Binding-site contacts:
Ligand atom C5 contacts residue LEU102 of chain 1.A at 3.7 Å (hydrophobic).
Ligand atom NAA contacts residue MET337 of chain 1.A at 2.8 Å (h-bond).
Ligand atom CAM contacts residue ARG176 of chain 1.A at 3.5 Å.
Ligand atom N1 contacts residue VAL167 of chain 1.A at 3.2 Å (h-bond).
Ligand atom NAA contacts residue LEU166 of chain 1.A at 3.8 Å.
Ligand atom CL6 contacts residue LYS95 of chain 1.A at 3.8 Å.
Ligand atom C6 contacts residue LEU102 of chain 1.A at 3.8 Å (hydrophobic).
Ligand atom CAQ contacts residue LYS95 of chain 1.A at 3.7 Å.
Ligand atom CAN contacts residue ARG176 of chain 1.A at 3.8 Å.
Ligand atom C4 contacts residue LEU102 of chain 1.A at 4.1 Å (hydrophobic).
Ligand atom CAQ contacts residue ALA97 of chain 1.A at 4.1 Å (hydrophobic).
Ligand atom N3 contacts residue PHE336 of chain 1.A at 3.9 Å.
Ligand atom CAN contacts residue VAL172 of chain 1.A at 3.6 Å (hydrophobic).
Ligand atom CAL contacts residue PHE45 of chain 1.A at 3.6 Å (hydrophobic).
Ligand atom N3 contacts residue MET337 of chain 1.A at 3.5 Å (h-bond).
Ligand atom CAR contacts residue ALA97 of chain 1.A at 3.9 Å (hydrophobic).
Ligand atom CL6 contacts residue VAL167 of chain 1.A at 3.8 Å.
Ligand atom CAN contacts residue VAL175 of chain 1.A at 3.7 Å (hydrophobic).
Ligand atom SAO contacts residue MET337 of chain 1.A at 3.7 Å.
Ligand atom C2 contacts residue VAL167 of chain 1.A at 3.6 Å (hydrophobic).
Ligand atom CAK contacts residue PHE338 of chain 1.A at 4.0 Å (hydrophobic).
Ligand atom CL6 contacts residue PHE165 of chain 1.A at 3.5 Å.
Ligand atom SAO contacts residue PHE338 of chain 1.A at 4.0 Å.
Ligand atom CAJ contacts residue PHE338 of chain 1.A at 4.1 Å (hydrophobic).
Ligand atom CAR contacts residue PHE45 of chain 1.A at 4.0 Å (hydrophobic).
Ligand atom C2 contacts residue MET337 of chain 1.A at 3.7 Å (hydrophobic).
Ligand atom C5 contacts residue LYS95 of chain 1.A at 3.9 Å.
Ligand atom CAJ contacts residue PHE336 of chain 1.A at 3.8 Å (hydrophobic).
Ligand atom SAO contacts residue VAL172 of chain 1.A at 3.6 Å.
Ligand atom NAA contacts residue VAL167 of chain 1.A at 2.7 Å (h-bond).
Ligand atom CAL contacts residue ARG176 of chain 1.A at 4.0 Å.
Ligand atom CAR contacts residue PHE336 of chain 1.A at 3.8 Å (hydrophobic).
Ligand atom C6 contacts residue VAL167 of chain 1.A at 4.0 Å (hydrophobic).
Ligand atom C2 contacts residue LEU166 of chain 1.A at 3.8 Å (hydrophobic).
Ligand atom N1 contacts residue LEU166 of chain 1.A at 3.7 Å.
Ligand atom CAM contacts residue PHE45 of chain 1.A at 3.8 Å (hydrophobic).
Ligand atom NAA contacts residue VAL172 of chain 1.A at 4.1 Å.
Ligand atom CL6 contacts residue LEU94 of chain 1.A at 4.0 Å.
Ligand atom NAI contacts residue PHE336 of chain 1.A at 3.7 Å.
Ligand atom CAQ contacts residue PHE336 of chain 1.A at 3.6 Å (hydrophobic).

Sequence of chain 1.A:
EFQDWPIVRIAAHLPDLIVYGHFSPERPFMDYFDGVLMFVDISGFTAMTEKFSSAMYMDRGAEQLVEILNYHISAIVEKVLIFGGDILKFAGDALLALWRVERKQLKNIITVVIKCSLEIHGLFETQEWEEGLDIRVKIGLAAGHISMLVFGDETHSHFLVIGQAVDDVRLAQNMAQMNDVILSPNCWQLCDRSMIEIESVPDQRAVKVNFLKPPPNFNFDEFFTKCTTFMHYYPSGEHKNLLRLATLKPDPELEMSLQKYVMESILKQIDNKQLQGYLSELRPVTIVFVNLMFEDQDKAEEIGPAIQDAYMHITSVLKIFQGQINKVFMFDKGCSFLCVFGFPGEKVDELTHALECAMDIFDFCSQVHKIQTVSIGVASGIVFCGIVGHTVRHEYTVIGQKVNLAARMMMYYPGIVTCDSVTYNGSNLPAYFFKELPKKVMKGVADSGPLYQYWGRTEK

A small-molecule ligand and the protein it binds are described below.
Small molecule (SMILES): Nc1nc(Cl)cc(N(Cc2cccs2)C2CC2)n1